This protein binds this small molecule.
Small molecule (SMILES): O=C(O)[C@@H]1CCCN1

Sequence of chain 1.A:
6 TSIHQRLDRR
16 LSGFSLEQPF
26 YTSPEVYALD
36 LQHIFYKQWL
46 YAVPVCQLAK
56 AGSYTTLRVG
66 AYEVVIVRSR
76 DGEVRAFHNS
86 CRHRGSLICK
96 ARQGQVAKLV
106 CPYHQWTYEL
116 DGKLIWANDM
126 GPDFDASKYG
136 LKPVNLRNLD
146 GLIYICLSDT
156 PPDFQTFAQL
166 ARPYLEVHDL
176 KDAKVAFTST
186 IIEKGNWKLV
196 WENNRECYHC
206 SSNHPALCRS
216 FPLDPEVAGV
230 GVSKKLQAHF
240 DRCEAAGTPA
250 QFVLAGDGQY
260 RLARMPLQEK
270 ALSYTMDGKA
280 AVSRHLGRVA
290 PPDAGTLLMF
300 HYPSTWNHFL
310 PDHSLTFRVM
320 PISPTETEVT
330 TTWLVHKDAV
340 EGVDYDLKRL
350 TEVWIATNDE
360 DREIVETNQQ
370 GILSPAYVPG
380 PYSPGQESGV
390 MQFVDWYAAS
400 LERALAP

Sequence of chain 3.A:
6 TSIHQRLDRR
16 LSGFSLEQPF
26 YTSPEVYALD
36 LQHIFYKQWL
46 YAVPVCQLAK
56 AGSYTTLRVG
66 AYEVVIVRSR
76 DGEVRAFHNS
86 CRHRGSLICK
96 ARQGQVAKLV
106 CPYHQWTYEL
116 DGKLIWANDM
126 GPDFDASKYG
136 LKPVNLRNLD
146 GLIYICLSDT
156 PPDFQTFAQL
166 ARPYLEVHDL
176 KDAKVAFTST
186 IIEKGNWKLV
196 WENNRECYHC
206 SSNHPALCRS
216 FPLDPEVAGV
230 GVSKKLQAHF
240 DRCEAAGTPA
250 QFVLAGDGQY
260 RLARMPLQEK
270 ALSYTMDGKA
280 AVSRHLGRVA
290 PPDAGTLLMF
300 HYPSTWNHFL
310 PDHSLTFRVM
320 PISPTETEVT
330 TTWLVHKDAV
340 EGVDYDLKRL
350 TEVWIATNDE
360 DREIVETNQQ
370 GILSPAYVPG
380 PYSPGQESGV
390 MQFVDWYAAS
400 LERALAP

Binding-site contacts:
Ligand atom CD contacts residue ARG97 of chain 1.A at 4.2 Å.
Ligand atom N contacts residue LEU92 of chain 1.A at 4.4 Å.
Ligand atom CA contacts residue LEU92 of chain 1.A at 4.2 Å (hydrophobic).
Ligand atom OXT contacts residue CYS94 of chain 1.A at 4.4 Å.
Ligand atom O contacts residue LYS95 of chain 1.A at 4.3 Å.
Ligand atom CG contacts residue ARG97 of chain 1.A at 2.9 Å.
Ligand atom C contacts residue LYS95 of chain 1.A at 3.4 Å.
Ligand atom N contacts residue GLU68 of chain 1.A at 2.5 Å (salt-bridge).
Ligand atom CB contacts residue ARG97 of chain 1.A at 3.2 Å.
Ligand atom CD contacts residue LEU62 of chain 1.A at 4.3 Å (hydrophobic).
Ligand atom CA contacts residue LYS95 of chain 1.A at 3.9 Å.
Ligand atom O contacts residue LEU92 of chain 1.A at 4.4 Å.
Ligand atom CA contacts residue GLU68 of chain 1.A at 3.8 Å.
Ligand atom CA contacts residue THR61 of chain 1.A at 4.0 Å.
Ligand atom CD contacts residue ARG63 of chain 1.A at 4.2 Å.
Ligand atom C contacts residue LEU92 of chain 1.A at 3.8 Å (hydrophobic).
Ligand atom CG contacts residue THR61 of chain 1.A at 3.5 Å.
Ligand atom OXT contacts residue LYS95 of chain 1.A at 2.6 Å (salt-bridge).
Ligand atom CB contacts residue THR61 of chain 1.A at 3.0 Å.
Ligand atom CG contacts residue GLU68 of chain 1.A at 3.9 Å.
Ligand atom CD contacts residue GLU68 of chain 1.A at 2.9 Å.
Ligand atom CA contacts residue CYS94 of chain 1.A at 4.4 Å (hydrophobic).
Ligand atom OXT contacts residue LEU92 of chain 1.A at 3.5 Å.
Ligand atom CB contacts residue LYS95 of chain 1.A at 4.0 Å.
Ligand atom CG contacts residue LEU62 of chain 1.A at 4.0 Å (hydrophobic).
Ligand atom O contacts residue GLN369 of chain 3.A at 4.1 Å.
Ligand atom CG contacts residue ARG63 of chain 1.A at 4.3 Å.